Sequence of chain 1.B:
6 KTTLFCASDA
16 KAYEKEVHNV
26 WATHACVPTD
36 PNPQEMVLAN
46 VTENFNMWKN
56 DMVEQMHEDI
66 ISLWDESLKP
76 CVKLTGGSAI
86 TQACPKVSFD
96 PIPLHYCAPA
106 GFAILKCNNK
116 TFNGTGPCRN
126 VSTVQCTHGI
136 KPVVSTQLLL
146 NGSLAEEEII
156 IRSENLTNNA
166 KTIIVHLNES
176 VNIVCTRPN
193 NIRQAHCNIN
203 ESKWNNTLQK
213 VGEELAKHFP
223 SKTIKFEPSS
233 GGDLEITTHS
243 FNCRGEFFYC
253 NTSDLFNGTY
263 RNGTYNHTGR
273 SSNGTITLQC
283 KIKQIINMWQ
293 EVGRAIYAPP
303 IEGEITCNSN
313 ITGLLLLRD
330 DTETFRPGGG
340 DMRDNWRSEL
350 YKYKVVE

The small molecule below binds the protein below.
Small molecule (SMILES): CC(=O)N[C@@H]1[C@@H](O)[C@H](O)[C@@H](CO)O[C@H]1O

Binding-site contacts:
Ligand atom N2 contacts residue ASN253 of chain 1.B at 3.0 Å (h-bond).
Ligand atom C6 contacts residue SER255 of chain 1.B at 4.4 Å.
Ligand atom C2 contacts residue ASN253 of chain 1.B at 2.5 Å.
Ligand atom O5 contacts residue SER255 of chain 1.B at 3.8 Å.
Ligand atom O7 contacts residue ASN253 of chain 1.B at 3.6 Å.
Ligand atom C8 contacts residue THR239 of chain 1.B at 3.5 Å.
Ligand atom O7 contacts residue LEU236 of chain 1.B at 4.5 Å.
Ligand atom C7 contacts residue ASN253 of chain 1.B at 3.5 Å.
Ligand atom C1 contacts residue SER255 of chain 1.B at 3.9 Å.
Ligand atom C5 contacts residue ASN253 of chain 1.B at 3.6 Å.
Ligand atom C8 contacts residue THR240 of chain 1.B at 3.6 Å.
Ligand atom C1 contacts residue ASN253 of chain 1.B at 1.4 Å.
Ligand atom C7 contacts residue THR240 of chain 1.B at 4.5 Å.
Ligand atom O5 contacts residue ASN253 of chain 1.B at 2.4 Å (h-bond).
Ligand atom C3 contacts residue ASN253 of chain 1.B at 3.8 Å.
Ligand atom C4 contacts residue ASN253 of chain 1.B at 4.2 Å.
Ligand atom C5 contacts residue SER255 of chain 1.B at 3.9 Å.
Ligand atom C8 contacts residue LEU236 of chain 1.B at 3.9 Å (hydrophobic).